This small molecule binds to this protein.
Small molecule (SMILES): CC(=O)N[C@@H]1[C@@H](O)[C@H](O)[C@@H](CO)O[C@H]1O

Sequence of chain 1.A:
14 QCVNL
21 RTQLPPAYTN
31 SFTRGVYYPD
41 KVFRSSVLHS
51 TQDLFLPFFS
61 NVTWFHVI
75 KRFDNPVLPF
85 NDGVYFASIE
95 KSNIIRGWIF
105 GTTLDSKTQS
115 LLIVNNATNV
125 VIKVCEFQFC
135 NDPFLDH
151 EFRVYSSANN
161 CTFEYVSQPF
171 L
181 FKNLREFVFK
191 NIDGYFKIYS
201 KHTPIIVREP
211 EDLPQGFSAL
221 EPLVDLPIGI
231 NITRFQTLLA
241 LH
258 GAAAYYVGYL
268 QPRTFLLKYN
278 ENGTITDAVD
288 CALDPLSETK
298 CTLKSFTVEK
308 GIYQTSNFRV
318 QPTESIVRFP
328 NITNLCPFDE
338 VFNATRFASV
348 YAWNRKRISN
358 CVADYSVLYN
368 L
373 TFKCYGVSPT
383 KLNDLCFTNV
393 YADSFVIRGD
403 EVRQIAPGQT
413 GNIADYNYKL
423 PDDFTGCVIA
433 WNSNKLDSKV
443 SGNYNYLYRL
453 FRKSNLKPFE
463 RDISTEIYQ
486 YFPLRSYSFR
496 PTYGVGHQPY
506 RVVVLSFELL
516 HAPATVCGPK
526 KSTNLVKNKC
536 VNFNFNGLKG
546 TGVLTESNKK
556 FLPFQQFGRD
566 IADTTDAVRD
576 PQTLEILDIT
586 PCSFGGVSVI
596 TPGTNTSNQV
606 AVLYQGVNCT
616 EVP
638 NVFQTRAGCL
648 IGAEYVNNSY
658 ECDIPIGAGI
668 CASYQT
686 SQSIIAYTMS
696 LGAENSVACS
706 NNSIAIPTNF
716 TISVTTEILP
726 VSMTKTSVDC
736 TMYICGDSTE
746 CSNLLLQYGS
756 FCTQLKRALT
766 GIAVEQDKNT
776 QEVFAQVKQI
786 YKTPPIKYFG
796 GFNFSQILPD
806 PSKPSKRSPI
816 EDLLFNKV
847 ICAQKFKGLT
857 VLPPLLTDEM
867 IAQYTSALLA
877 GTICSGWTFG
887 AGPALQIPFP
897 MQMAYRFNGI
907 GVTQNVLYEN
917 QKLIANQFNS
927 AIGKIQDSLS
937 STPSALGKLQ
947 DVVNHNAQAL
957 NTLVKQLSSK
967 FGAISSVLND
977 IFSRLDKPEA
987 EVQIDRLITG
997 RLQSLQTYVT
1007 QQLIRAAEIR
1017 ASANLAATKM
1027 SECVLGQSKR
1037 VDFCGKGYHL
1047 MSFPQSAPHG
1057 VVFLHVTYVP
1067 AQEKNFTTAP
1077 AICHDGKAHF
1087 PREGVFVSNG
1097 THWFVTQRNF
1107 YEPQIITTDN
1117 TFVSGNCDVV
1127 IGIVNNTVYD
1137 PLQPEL

Binding-site contacts:
Ligand atom C3 contacts residue GLN577 of chain 1.A at 4.2 Å.
Ligand atom C3 contacts residue ASN328 of chain 1.A at 3.9 Å.
Ligand atom C4 contacts residue GLN577 of chain 1.A at 3.6 Å.
Ligand atom O4 contacts residue GLN577 of chain 1.A at 4.2 Å.
Ligand atom O7 contacts residue ASN328 of chain 1.A at 4.1 Å.
Ligand atom C4 contacts residue ASN328 of chain 1.A at 4.3 Å.
Ligand atom C2 contacts residue ASN328 of chain 1.A at 2.5 Å.
Ligand atom O5 contacts residue ASN328 of chain 1.A at 2.4 Å (h-bond).
Ligand atom N2 contacts residue ASN328 of chain 1.A at 2.9 Å (h-bond).
Ligand atom C5 contacts residue ASN328 of chain 1.A at 3.8 Å.
Ligand atom C2 contacts residue GLN577 of chain 1.A at 4.2 Å.
Ligand atom O7 contacts residue GLN577 of chain 1.A at 3.6 Å.
Ligand atom C1 contacts residue ASN328 of chain 1.A at 1.5 Å.
Ligand atom O3 contacts residue GLN577 of chain 1.A at 4.0 Å.
Ligand atom C7 contacts residue GLN577 of chain 1.A at 4.5 Å.
Ligand atom C7 contacts residue ASN328 of chain 1.A at 3.7 Å.